Sequence of chain 2.A:
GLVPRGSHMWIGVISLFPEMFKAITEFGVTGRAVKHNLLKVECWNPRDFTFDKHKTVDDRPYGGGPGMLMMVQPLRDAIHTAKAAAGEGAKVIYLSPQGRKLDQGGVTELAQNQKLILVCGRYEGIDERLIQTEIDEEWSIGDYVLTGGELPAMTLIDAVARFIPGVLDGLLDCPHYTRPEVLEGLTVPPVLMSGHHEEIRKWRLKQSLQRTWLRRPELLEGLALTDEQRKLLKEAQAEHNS

Binding-site contacts:
Ligand atom N17 contacts residue GLY142 of chain 1.A at 2.8 Å (h-bond).
Ligand atom C4 contacts residue GLU124 of chain 1.A at 3.6 Å.
Ligand atom C4 contacts residue ASP185 of chain 2.A at 3.9 Å.
Ligand atom C14 contacts residue TYR144 of chain 1.A at 3.4 Å (hydrophobic).
Ligand atom C12 contacts residue SER96 of chain 1.A at 3.4 Å.
Ligand atom N17 contacts residue SER140 of chain 1.A at 3.3 Å (h-bond).
Ligand atom C10 contacts residue GLY148 of chain 1.A at 3.6 Å.
Ligand atom C10 contacts residue LEU146 of chain 1.A at 3.8 Å (hydrophobic).
Ligand atom C13 contacts residue PRO152 of chain 1.A at 3.7 Å (hydrophobic).
Ligand atom C5 contacts residue GLU124 of chain 1.A at 3.8 Å.
Ligand atom C12 contacts residue PRO97 of chain 1.A at 3.8 Å (hydrophobic).
Ligand atom N15 contacts residue VAL145 of chain 1.A at 3.8 Å.
Ligand atom C12 contacts residue PRO152 of chain 1.A at 3.6 Å (hydrophobic).
Ligand atom C4 contacts residue TYR123 of chain 1.A at 3.9 Å (hydrophobic).
Ligand atom N9 contacts residue GLY148 of chain 1.A at 3.4 Å.
Ligand atom N1 contacts residue GLU124 of chain 1.A at 3.2 Å (salt-bridge).
Ligand atom C8 contacts residue GLY148 of chain 1.A at 3.6 Å.
Ligand atom O18 contacts residue ILE141 of chain 1.A at 2.8 Å (h-bond).
Ligand atom C12 contacts residue LEU95 of chain 1.A at 3.7 Å (hydrophobic).
Ligand atom N9 contacts residue GLY149 of chain 1.A at 3.9 Å.
Ligand atom N15 contacts residue LEU146 of chain 1.A at 2.9 Å (h-bond).
Ligand atom C2 contacts residue VAL145 of chain 1.A at 3.8 Å (hydrophobic).
Ligand atom C3 contacts residue ASP185 of chain 2.A at 3.9 Å.
Ligand atom C5 contacts residue TYR94 of chain 1.A at 3.7 Å (hydrophobic).
Ligand atom C2 contacts residue GLU124 of chain 1.A at 3.9 Å.
Ligand atom C14 contacts residue PRO97 of chain 1.A at 3.9 Å (hydrophobic).
Ligand atom C8 contacts residue GLY121 of chain 1.A at 3.6 Å.
Ligand atom O18 contacts residue SER140 of chain 1.A at 3.3 Å.
Ligand atom C8 contacts residue GLY149 of chain 1.A at 3.8 Å.
Ligand atom C14 contacts residue LEU146 of chain 1.A at 3.5 Å (hydrophobic).
Ligand atom N17 contacts residue TYR144 of chain 1.A at 3.1 Å (h-bond).
Ligand atom C5 contacts residue GLY125 of chain 1.A at 3.6 Å.
Ligand atom C11 contacts residue LEU95 of chain 1.A at 3.7 Å (hydrophobic).
Ligand atom C16 contacts residue ILE141 of chain 1.A at 3.7 Å (hydrophobic).
Ligand atom O18 contacts residue SER96 of chain 1.A at 3.9 Å.
Ligand atom C13 contacts residue PRO97 of chain 1.A at 3.9 Å (hydrophobic).
Ligand atom C6 contacts residue TYR94 of chain 1.A at 3.8 Å (hydrophobic).
Ligand atom N9 contacts residue LEU146 of chain 1.A at 3.0 Å (h-bond).
Ligand atom N1 contacts residue ASP185 of chain 2.A at 3.2 Å (salt-bridge).
Ligand atom C16 contacts residue SER140 of chain 1.A at 3.8 Å.

Sequence of chain 1.A:
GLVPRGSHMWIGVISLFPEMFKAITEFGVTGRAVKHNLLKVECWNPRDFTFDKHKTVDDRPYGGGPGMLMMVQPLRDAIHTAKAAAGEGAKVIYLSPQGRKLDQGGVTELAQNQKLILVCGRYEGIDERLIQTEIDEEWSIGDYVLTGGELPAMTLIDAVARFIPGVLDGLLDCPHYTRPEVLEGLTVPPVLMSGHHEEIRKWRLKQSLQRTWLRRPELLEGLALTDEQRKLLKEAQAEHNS

The protein below binds the small molecule below.
Small molecule (SMILES): NC[C@H]1CCC[C@@H](CNc2ccc(C(N)=O)cn2)C1